Binding-site contacts:
Ligand atom N2 contacts residue ASP230 of chain 1.B at 3.1 Å (salt-bridge).
Ligand atom C4 contacts residue ASN444 of chain 1.B at 3.6 Å.
Ligand atom C7 contacts residue PHE445 of chain 1.B at 4.0 Å (hydrophobic).
Ligand atom O6 contacts residue HIS442 of chain 1.B at 3.5 Å (h-bond).
Ligand atom C3 contacts residue ASN271 of chain 1.B at 3.8 Å.
Ligand atom C8 contacts residue LEU228 of chain 1.B at 3.8 Å (hydrophobic).
Ligand atom O6 contacts residue ASP440 of chain 1.B at 3.5 Å (salt-bridge).
Ligand atom C8 contacts residue SER208 of chain 1.B at 3.3 Å.
Ligand atom C7 contacts residue SER232 of chain 1.B at 4.0 Å.
Ligand atom O7 contacts residue LEU228 of chain 1.B at 3.5 Å.
Ligand atom O6 contacts residue TYR269 of chain 1.B at 3.6 Å.
Ligand atom O5 contacts residue ASP295 of chain 1.B at 3.9 Å.
Ligand atom C1 contacts residue ASP230 of chain 1.B at 3.6 Å.
Ligand atom C1 contacts residue ASN271 of chain 1.B at 1.4 Å.
Ligand atom C7 contacts residue LYS204 of chain 1.B at 3.9 Å.
Ligand atom C5 contacts residue ASN271 of chain 1.B at 3.6 Å.
Ligand atom O7 contacts residue ASN271 of chain 1.B at 3.7 Å.
Ligand atom O5 contacts residue ASN444 of chain 1.B at 3.9 Å.
Ligand atom O7 contacts residue TYR446 of chain 1.B at 3.5 Å.
Ligand atom C2 contacts residue ASN444 of chain 1.B at 3.8 Å.
Ligand atom O7 contacts residue PHE445 of chain 1.B at 3.1 Å (h-bond).
Ligand atom C8 contacts residue SER232 of chain 1.B at 3.6 Å.
Ligand atom O6 contacts residue ASP295 of chain 1.B at 3.7 Å.
Ligand atom C2 contacts residue ASP230 of chain 1.B at 3.9 Å.
Ligand atom C7 contacts residue ASN271 of chain 1.B at 3.6 Å.
Ligand atom C6 contacts residue SER443 of chain 1.B at 3.8 Å.
Ligand atom C2 contacts residue ASN271 of chain 1.B at 2.4 Å.
Ligand atom N2 contacts residue ASN271 of chain 1.B at 2.9 Å (h-bond).
Ligand atom O3 contacts residue ASN444 of chain 1.B at 3.9 Å.
Ligand atom C7 contacts residue TYR446 of chain 1.B at 3.8 Å (hydrophobic).
Ligand atom C8 contacts residue TYR269 of chain 1.B at 3.6 Å (hydrophobic).
Ligand atom O5 contacts residue ASN271 of chain 1.B at 2.3 Å (h-bond).
Ligand atom C7 contacts residue LEU228 of chain 1.B at 3.5 Å (hydrophobic).
Ligand atom O4 contacts residue PHE206 of chain 1.B at 3.6 Å.
Ligand atom C6 contacts residue HIS442 of chain 1.B at 3.5 Å.
Ligand atom C8 contacts residue TYR446 of chain 1.B at 3.7 Å (hydrophobic).
Ligand atom N2 contacts residue SER232 of chain 1.B at 4.0 Å.
Ligand atom O7 contacts residue ASN444 of chain 1.B at 2.9 Å (h-bond).
Ligand atom O7 contacts residue LYS204 of chain 1.B at 3.1 Å (salt-bridge).
Ligand atom O6 contacts residue HIS442 of chain 1.B at 3.9 Å.

A small-molecule ligand and the protein it binds are described below.
Small molecule (SMILES): CC(=O)N[C@H]1[C@H](O[C@H]2[C@H](O)[C@@H](NC(C)=O)CO[C@@H]2CO)O[C@H](CO)[C@@H](O[C@@H]2O[C@H](CO[C@H]3O[C@H](CO)[C@@H](O)[C@H](O)[C@@H]3O)[C@@H](O)[C@H](O[C@H]3O[C@H](CO)[C@@H](O)[C@H](O)[C@@H]3O)[C@@H]2O)[C@@H]1O

Sequence of chain 1.B:
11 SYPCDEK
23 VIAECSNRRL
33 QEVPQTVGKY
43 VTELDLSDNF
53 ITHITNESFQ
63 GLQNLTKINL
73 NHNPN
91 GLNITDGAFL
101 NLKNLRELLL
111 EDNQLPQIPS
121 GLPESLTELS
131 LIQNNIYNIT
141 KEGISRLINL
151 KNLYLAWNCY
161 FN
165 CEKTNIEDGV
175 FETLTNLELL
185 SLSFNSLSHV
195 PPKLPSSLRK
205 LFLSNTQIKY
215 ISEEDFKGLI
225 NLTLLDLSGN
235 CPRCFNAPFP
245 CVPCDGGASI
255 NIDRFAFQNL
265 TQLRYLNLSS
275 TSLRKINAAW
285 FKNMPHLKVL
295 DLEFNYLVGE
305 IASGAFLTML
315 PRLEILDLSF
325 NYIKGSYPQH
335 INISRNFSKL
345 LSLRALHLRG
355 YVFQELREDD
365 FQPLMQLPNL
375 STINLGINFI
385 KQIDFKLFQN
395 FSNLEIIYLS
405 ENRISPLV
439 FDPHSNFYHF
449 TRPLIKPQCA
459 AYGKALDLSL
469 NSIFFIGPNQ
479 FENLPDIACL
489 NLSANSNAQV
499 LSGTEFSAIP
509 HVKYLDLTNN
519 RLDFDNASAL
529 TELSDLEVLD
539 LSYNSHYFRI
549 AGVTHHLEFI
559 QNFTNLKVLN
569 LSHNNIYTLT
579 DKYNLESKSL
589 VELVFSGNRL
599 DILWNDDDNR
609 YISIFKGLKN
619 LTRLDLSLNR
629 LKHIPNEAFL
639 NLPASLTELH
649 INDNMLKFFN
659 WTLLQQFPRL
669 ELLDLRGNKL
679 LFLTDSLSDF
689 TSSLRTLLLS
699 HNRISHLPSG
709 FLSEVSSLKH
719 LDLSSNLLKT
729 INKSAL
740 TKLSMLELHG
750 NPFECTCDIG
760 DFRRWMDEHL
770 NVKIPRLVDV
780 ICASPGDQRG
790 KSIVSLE